Sequence of chain 1.A:
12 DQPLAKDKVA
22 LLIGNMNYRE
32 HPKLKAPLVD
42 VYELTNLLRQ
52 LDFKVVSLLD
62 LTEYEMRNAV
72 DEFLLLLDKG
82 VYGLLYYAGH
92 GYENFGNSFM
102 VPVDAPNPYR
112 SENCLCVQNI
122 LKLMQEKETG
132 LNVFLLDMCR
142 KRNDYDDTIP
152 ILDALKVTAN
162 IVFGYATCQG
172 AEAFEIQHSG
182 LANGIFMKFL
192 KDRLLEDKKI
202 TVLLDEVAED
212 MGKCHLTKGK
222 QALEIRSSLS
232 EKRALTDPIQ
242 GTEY

Binding-site contacts:
Ligand atom O contacts residue HIS91 of chain 1.A at 3.3 Å.
Ligand atom C contacts residue HIS91 of chain 1.A at 3.5 Å.
Ligand atom CA contacts residue ALA174 of chain 1.A at 3.4 Å (hydrophobic).
Ligand atom NH1 contacts residue GLU176 of chain 1.A at 3.0 Å (salt-bridge).
Ligand atom CB contacts residue PHE175 of chain 1.A at 3.5 Å (hydrophobic).
Ligand atom CB contacts residue GLU173 of chain 1.A at 3.4 Å.
Ligand atom O1 contacts residue GLN178 of chain 1.A at 3.1 Å (h-bond).
Ligand atom CB contacts residue ALA174 of chain 1.A at 3.6 Å (hydrophobic).
Ligand atom O contacts residue GLY90 of chain 1.A at 3.3 Å (h-bond).
Ligand atom CA contacts residue GLU176 of chain 1.A at 3.3 Å.
Ligand atom NH2 contacts residue ASP138 of chain 1.A at 3.0 Å.
Ligand atom NH1 contacts residue ALA37 of chain 1.A at 3.2 Å.
Ligand atom NH1 contacts residue ASP41 of chain 1.A at 2.7 Å (salt-bridge).
Ligand atom NH2 contacts residue GLN178 of chain 1.A at 2.8 Å (h-bond).
Ligand atom C1 contacts residue CYS140 of chain 1.A at 1.9 Å (hydrophobic).
Ligand atom CA contacts residue CYS140 of chain 1.A at 3.5 Å (hydrophobic).
Ligand atom NH1 contacts residue PRO38 of chain 1.A at 3.4 Å (h-bond).
Ligand atom O contacts residue GLN178 of chain 1.A at 3.3 Å (h-bond).
Ligand atom CZ contacts residue GLN178 of chain 1.A at 3.4 Å.
Ligand atom NE contacts residue GLU176 of chain 1.A at 2.9 Å (salt-bridge).
Ligand atom CA contacts residue PHE175 of chain 1.A at 3.6 Å (hydrophobic).
Ligand atom CZ contacts residue ASP41 of chain 1.A at 3.4 Å.
Ligand atom O contacts residue LEU35 of chain 1.A at 3.6 Å.
Ligand atom N contacts residue GLU176 of chain 1.A at 2.8 Å (salt-bridge).
Ligand atom O contacts residue GLY92 of chain 1.A at 3.5 Å (h-bond).
Ligand atom NE contacts residue GLN178 of chain 1.A at 3.0 Å (h-bond).
Ligand atom C contacts residue CYS140 of chain 1.A at 2.6 Å (hydrophobic).
Ligand atom N contacts residue CYS140 of chain 1.A at 3.2 Å (h-bond).
Ligand atom N contacts residue ALA174 of chain 1.A at 2.8 Å (h-bond).
Ligand atom NH1 contacts residue LYS34 of chain 1.A at 2.9 Å (salt-bridge).
Ligand atom CG1 contacts residue LEU217 of chain 1.A at 3.5 Å (hydrophobic).
Ligand atom CG2 contacts residue PHE175 of chain 1.A at 3.4 Å (hydrophobic).
Ligand atom O contacts residue GLU176 of chain 1.A at 3.1 Å (salt-bridge).
Ligand atom C5 contacts residue GLN178 of chain 1.A at 3.5 Å.
Ligand atom C contacts residue ALA174 of chain 1.A at 3.5 Å (hydrophobic).
Ligand atom NH2 contacts residue ASP41 of chain 1.A at 3.2 Å (salt-bridge).
Ligand atom O contacts residue PHE175 of chain 1.A at 3.4 Å.
Ligand atom C contacts residue GLU176 of chain 1.A at 3.5 Å.
Ligand atom CZ contacts residue GLU176 of chain 1.A at 3.4 Å.
Ligand atom O contacts residue CYS140 of chain 1.A at 3.0 Å (h-bond).

The protein below binds the small molecule below.
Small molecule (SMILES): CC(=O)[C@H](CCCN=C(N)N)NC(=O)[C@@H]1CCCN1C(=O)[C@H](CCCN=C(N)N)NC(=O)[C@@H](NC(=O)OCc1ccccc1)C(C)C